Sequence of chain 1.B:
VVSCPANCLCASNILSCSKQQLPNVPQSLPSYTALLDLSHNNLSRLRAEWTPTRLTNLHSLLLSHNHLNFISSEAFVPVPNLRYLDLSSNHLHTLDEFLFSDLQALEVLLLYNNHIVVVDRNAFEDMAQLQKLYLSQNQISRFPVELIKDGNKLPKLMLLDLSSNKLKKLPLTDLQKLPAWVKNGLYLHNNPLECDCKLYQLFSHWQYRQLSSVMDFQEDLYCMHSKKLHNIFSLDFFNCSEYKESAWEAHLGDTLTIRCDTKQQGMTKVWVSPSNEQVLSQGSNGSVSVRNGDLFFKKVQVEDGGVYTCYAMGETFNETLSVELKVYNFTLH

Binding-site contacts:
Ligand atom C7 contacts residue ASN50 of chain 1.B at 3.9 Å.
Ligand atom C2 contacts residue ASN50 of chain 1.B at 2.9 Å.
Ligand atom C1 contacts residue GLN29 of chain 1.B at 4.3 Å.
Ligand atom C6 contacts residue HIS75 of chain 1.B at 3.8 Å.
Ligand atom C5 contacts residue HIS75 of chain 1.B at 4.2 Å.
Ligand atom N2 contacts residue GLN29 of chain 1.B at 4.0 Å.
Ligand atom C7 contacts residue GLN29 of chain 1.B at 4.3 Å.
Ligand atom N2 contacts residue ASN50 of chain 1.B at 3.5 Å (h-bond).
Ligand atom C5 contacts residue ASN50 of chain 1.B at 3.7 Å.
Ligand atom C1 contacts residue HIS75 of chain 1.B at 4.5 Å.
Ligand atom O5 contacts residue ASN50 of chain 1.B at 2.3 Å (h-bond).
Ligand atom O5 contacts residue HIS75 of chain 1.B at 3.4 Å.
Ligand atom C1 contacts residue ASN50 of chain 1.B at 2.1 Å.
Ligand atom C3 contacts residue ASN50 of chain 1.B at 4.2 Å.
Ligand atom C8 contacts residue GLN29 of chain 1.B at 4.0 Å.
Ligand atom C6 contacts residue ASN50 of chain 1.B at 4.5 Å.
Ligand atom O7 contacts residue ASN50 of chain 1.B at 3.8 Å.
Ligand atom C4 contacts residue ASN50 of chain 1.B at 4.4 Å.

The protein below binds the small molecule below.
Small molecule (SMILES): CC(=O)N[C@H]1[C@H](O[C@H]2[C@H](O)[C@@H](NC(C)=O)CO[C@@H]2CO)O[C@H](CO)[C@@H](O[C@@H]2O[C@H](CO)[C@@H](O)[C@H](O)[C@@H]2O)[C@@H]1O